Sequence of chain 47.T:
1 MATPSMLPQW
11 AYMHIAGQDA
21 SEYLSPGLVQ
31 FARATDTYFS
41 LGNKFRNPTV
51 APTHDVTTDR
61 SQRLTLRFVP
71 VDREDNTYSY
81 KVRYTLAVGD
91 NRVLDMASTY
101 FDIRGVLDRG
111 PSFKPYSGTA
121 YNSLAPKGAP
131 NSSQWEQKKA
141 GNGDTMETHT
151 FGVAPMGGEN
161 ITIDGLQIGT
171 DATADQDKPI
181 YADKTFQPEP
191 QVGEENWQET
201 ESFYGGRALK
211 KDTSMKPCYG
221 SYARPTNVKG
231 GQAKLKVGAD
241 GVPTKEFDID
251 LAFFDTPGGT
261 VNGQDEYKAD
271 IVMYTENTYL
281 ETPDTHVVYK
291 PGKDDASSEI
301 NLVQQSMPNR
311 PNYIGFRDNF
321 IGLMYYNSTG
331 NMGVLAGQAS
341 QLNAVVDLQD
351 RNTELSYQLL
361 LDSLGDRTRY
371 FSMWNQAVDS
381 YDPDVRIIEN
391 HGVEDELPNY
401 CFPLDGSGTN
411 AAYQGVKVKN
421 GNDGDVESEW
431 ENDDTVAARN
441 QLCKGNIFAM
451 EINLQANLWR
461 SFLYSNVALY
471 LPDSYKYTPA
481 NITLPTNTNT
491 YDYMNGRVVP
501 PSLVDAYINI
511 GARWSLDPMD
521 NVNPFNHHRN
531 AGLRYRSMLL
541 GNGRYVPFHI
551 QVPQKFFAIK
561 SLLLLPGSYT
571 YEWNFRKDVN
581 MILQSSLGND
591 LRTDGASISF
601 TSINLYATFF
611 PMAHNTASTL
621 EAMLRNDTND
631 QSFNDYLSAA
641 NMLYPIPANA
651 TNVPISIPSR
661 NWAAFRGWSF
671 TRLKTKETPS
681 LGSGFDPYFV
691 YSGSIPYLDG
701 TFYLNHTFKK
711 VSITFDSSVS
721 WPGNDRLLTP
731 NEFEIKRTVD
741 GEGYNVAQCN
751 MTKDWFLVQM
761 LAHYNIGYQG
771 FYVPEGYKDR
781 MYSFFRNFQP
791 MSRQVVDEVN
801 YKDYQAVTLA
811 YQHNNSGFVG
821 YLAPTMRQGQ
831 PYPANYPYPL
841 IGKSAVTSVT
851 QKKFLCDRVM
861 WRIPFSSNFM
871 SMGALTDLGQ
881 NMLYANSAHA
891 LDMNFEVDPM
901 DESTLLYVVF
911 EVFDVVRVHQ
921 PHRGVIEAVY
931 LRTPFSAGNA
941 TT

This small molecule binds to this protein.
Small molecule (SMILES): CC[C@H](C)[C@H](NC(=O)[C@@H](N)CC(=O)O)C(=O)N[C@@H](CC(N)=O)C(=O)N[C@@H](Cc1ccccc1)C(=O)N[C@@H](CO)C(=O)N[C@@H](CO)C(=O)N[C@H](C=O)CC(C)C

Sequence of chain 47.U:
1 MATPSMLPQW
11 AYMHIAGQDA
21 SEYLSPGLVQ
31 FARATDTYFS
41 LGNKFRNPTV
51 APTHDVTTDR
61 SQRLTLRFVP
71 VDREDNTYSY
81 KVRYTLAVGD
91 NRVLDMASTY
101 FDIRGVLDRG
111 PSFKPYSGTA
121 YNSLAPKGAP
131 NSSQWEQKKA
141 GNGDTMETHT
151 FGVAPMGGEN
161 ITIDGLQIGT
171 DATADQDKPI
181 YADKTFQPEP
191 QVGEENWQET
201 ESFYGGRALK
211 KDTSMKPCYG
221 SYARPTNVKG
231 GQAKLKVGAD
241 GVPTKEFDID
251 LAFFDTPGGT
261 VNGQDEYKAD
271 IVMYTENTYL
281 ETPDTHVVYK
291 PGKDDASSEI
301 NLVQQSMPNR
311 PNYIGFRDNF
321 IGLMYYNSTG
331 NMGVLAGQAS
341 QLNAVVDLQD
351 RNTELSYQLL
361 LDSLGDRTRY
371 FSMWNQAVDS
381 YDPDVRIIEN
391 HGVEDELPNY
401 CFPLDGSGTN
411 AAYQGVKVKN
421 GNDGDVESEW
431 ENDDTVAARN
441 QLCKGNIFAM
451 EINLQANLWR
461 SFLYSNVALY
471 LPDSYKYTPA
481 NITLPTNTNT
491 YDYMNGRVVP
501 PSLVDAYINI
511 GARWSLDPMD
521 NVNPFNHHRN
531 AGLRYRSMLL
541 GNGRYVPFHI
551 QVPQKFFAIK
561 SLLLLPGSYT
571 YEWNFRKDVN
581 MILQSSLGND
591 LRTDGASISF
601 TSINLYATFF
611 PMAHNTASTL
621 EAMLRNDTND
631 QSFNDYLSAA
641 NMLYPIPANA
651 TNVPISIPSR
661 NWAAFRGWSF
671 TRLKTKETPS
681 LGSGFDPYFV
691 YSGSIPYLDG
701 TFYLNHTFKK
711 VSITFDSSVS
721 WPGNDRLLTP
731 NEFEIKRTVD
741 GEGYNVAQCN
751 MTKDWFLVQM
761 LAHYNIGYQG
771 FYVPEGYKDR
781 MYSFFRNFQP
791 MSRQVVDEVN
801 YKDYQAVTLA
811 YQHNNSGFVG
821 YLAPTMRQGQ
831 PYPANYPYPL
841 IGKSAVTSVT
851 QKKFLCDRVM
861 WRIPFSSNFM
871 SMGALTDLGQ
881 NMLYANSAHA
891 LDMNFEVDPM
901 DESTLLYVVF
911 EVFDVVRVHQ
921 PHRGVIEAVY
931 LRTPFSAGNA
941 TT

Binding-site contacts:
Ligand atom ND2 contacts residue ARG666 of chain 47.T at 3.4 Å (salt-bridge).
Ligand atom OD1 contacts residue ARG862 of chain 47.T at 3.1 Å.
Ligand atom OD2 contacts residue SER871 of chain 47.T at 3.2 Å (h-bond).
Ligand atom N contacts residue TYR636 of chain 47.T at 3.8 Å.
Ligand atom CA contacts residue ASN47 of chain 47.U at 3.8 Å.
Ligand atom CA contacts residue GLY42 of chain 47.U at 3.6 Å.
Ligand atom N contacts residue SER871 of chain 47.T at 3.5 Å (h-bond).
Ligand atom O contacts residue ARG46 of chain 47.U at 3.5 Å (salt-bridge).
Ligand atom OD1 contacts residue ALA762 of chain 47.T at 3.5 Å.
Ligand atom CA contacts residue PHE45 of chain 47.U at 3.6 Å (hydrophobic).
Ligand atom O contacts residue ASN47 of chain 47.U at 3.3 Å (h-bond).
Ligand atom CD1 contacts residue ASN634 of chain 47.T at 3.6 Å.
Ligand atom CG2 contacts residue TYR636 of chain 47.T at 3.4 Å (hydrophobic).
Ligand atom OD1 contacts residue ALA874 of chain 47.T at 3.7 Å.
Ligand atom CG2 contacts residue LEU637 of chain 47.T at 3.8 Å (hydrophobic).
Ligand atom C contacts residue GLU911 of chain 47.T at 3.3 Å.
Ligand atom O contacts residue ARG666 of chain 47.T at 3.1 Å (salt-bridge).
Ligand atom O contacts residue GLY42 of chain 47.U at 2.9 Å (h-bond).
Ligand atom N contacts residue GLY42 of chain 47.U at 3.2 Å (h-bond).
Ligand atom CA contacts residue GLU911 of chain 47.T at 3.8 Å.
Ligand atom CB contacts residue GLY42 of chain 47.U at 3.7 Å.
Ligand atom O contacts residue TYR636 of chain 47.T at 3.1 Å (h-bond).
Ligand atom C contacts residue GLY42 of chain 47.U at 3.5 Å.
Ligand atom CE1 contacts residue ASN634 of chain 47.T at 3.4 Å.
Ligand atom CD1 contacts residue LEU637 of chain 47.T at 3.7 Å (hydrophobic).
Ligand atom OD2 contacts residue PRO864 of chain 47.T at 3.7 Å.
Ligand atom N contacts residue PHE45 of chain 47.U at 3.4 Å (h-bond).
Ligand atom CD1 contacts residue ARG33 of chain 47.U at 3.8 Å.
Ligand atom O contacts residue GLU911 of chain 47.T at 3.1 Å (salt-bridge).
Ligand atom CZ contacts residue PHE633 of chain 47.T at 3.7 Å (hydrophobic).
Ligand atom CB contacts residue GLY42 of chain 47.U at 3.5 Å.
Ligand atom CZ contacts residue ASN634 of chain 47.T at 3.8 Å.
Ligand atom O contacts residue TYR636 of chain 47.T at 3.5 Å (h-bond).
Ligand atom CD1 contacts residue ALA20 of chain 47.U at 3.7 Å (hydrophobic).
Ligand atom CG1 contacts residue GLU911 of chain 47.T at 3.7 Å.
Ligand atom N contacts residue ASN47 of chain 47.U at 3.8 Å.
Ligand atom CD1 contacts residue SER21 of chain 47.U at 3.6 Å.
Ligand atom N contacts residue ARG46 of chain 47.U at 3.5 Å (salt-bridge).
Ligand atom CA contacts residue TYR636 of chain 47.T at 3.7 Å (hydrophobic).
Ligand atom CB contacts residue PHE45 of chain 47.U at 3.3 Å (hydrophobic).